Sequence of chain 2.C:
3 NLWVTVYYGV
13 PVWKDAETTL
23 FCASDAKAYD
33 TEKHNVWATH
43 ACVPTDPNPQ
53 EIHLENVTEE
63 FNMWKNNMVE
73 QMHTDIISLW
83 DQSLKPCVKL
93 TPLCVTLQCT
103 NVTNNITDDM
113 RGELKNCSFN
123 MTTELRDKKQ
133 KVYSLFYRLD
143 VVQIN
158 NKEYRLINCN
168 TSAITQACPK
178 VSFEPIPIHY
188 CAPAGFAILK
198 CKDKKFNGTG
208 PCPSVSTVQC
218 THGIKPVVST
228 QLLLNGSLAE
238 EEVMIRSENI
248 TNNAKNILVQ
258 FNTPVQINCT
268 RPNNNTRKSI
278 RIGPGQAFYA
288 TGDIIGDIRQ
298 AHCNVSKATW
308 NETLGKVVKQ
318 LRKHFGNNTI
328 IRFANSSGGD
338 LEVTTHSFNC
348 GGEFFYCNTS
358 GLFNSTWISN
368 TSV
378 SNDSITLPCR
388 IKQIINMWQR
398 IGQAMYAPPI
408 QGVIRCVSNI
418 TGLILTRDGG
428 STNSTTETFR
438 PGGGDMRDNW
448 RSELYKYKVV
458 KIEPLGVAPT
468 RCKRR

The small molecule below binds the protein below.
Small molecule (SMILES): CC(=O)N[C@@H]1[C@@H](O)[C@H](O)[C@@H](CO)O[C@H]1O

Binding-site contacts:
Ligand atom C1 contacts residue ASN416 of chain 2.C at 1.4 Å.
Ligand atom C8 contacts residue ASN232 of chain 2.C at 3.4 Å.
Ligand atom O5 contacts residue PRO261 of chain 2.C at 3.8 Å.
Ligand atom C2 contacts residue ASN416 of chain 2.C at 2.5 Å.
Ligand atom C8 contacts residue ASN416 of chain 2.C at 4.4 Å.
Ligand atom C3 contacts residue ASN416 of chain 2.C at 3.8 Å.
Ligand atom O5 contacts residue ASN416 of chain 2.C at 2.4 Å (h-bond).
Ligand atom C1 contacts residue PRO261 of chain 2.C at 4.5 Å (hydrophobic).
Ligand atom O7 contacts residue ASN416 of chain 2.C at 3.1 Å (h-bond).
Ligand atom C7 contacts residue ASN232 of chain 2.C at 4.0 Å.
Ligand atom C5 contacts residue ASN416 of chain 2.C at 3.7 Å.
Ligand atom C8 contacts residue SER415 of chain 2.C at 4.5 Å.
Ligand atom O7 contacts residue ASN232 of chain 2.C at 3.8 Å.
Ligand atom N2 contacts residue ASN416 of chain 2.C at 2.9 Å (h-bond).
Ligand atom C8 contacts residue NAG1 of chain 2.V at 3.6 Å.
Ligand atom C4 contacts residue ASN416 of chain 2.C at 4.2 Å.
Ligand atom C7 contacts residue ASN416 of chain 2.C at 3.2 Å.